Sequence of chain 1.A:
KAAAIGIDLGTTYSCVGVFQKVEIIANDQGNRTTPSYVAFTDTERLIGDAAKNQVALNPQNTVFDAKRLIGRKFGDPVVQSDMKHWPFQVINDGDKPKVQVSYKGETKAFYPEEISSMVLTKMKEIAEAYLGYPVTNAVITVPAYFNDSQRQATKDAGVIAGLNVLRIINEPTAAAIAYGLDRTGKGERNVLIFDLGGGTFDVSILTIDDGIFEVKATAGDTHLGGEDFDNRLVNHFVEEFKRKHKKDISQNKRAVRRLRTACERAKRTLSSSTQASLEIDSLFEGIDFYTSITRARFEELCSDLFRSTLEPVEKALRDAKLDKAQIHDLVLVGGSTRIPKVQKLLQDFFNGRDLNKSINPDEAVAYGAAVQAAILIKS

Binding-site contacts:
Ligand atom C4 contacts residue TYR20 of chain 1.A at 3.8 Å (hydrophobic).
Ligand atom N3 contacts residue ARG277 of chain 1.A at 3.6 Å.
Ligand atom O contacts residue GLY344 of chain 1.A at 3.1 Å.
Ligand atom O2 contacts residue LYS276 of chain 1.A at 3.3 Å (salt-bridge).
Ligand atom C contacts residue GLY344 of chain 1.A at 3.8 Å.
Ligand atom C7 contacts residue GLY344 of chain 1.A at 3.2 Å.
Ligand atom C14 contacts residue ARG277 of chain 1.A at 3.6 Å.
Ligand atom O2 contacts residue GOL1 of chain 1.C at 2.6 Å (h-bond).
Ligand atom C18 contacts residue ASN40 of chain 1.A at 3.5 Å.
Ligand atom O3 contacts residue GOL1 of chain 1.C at 3.3 Å (h-bond).
Ligand atom N contacts residue GLY344 of chain 1.A at 3.4 Å (h-bond).
Ligand atom C10 contacts residue ASP371 of chain 1.A at 3.1 Å.
Ligand atom O1 contacts residue TYR20 of chain 1.A at 3.4 Å.
Ligand atom C9 contacts residue ARG277 of chain 1.A at 3.7 Å.
Ligand atom O3 contacts residue GLU273 of chain 1.A at 2.9 Å (salt-bridge).
Ligand atom N3 contacts residue SER280 of chain 1.A at 2.7 Å (h-bond).
Ligand atom N5 contacts residue ASP371 of chain 1.A at 3.6 Å.
Ligand atom C17 contacts residue ARG277 of chain 1.A at 3.6 Å.
Ligand atom O contacts residue SER345 of chain 1.A at 3.3 Å (h-bond).
Ligand atom C8 contacts residue SER280 of chain 1.A at 3.4 Å.
Ligand atom N1 contacts residue ARG277 of chain 1.A at 3.6 Å.
Ligand atom C6 contacts residue GLY344 of chain 1.A at 3.5 Å.
Ligand atom N2 contacts residue LYS276 of chain 1.A at 3.7 Å.
Ligand atom N6 contacts residue ARG277 of chain 1.A at 3.6 Å.
Ligand atom O2 contacts residue GLY207 of chain 1.A at 3.4 Å.
Ligand atom C15 contacts residue ARG277 of chain 1.A at 3.6 Å.
Ligand atom C6 contacts residue ARG277 of chain 1.A at 3.6 Å.
Ligand atom C8 contacts residue ILE348 of chain 1.A at 3.6 Å (hydrophobic).
Ligand atom C9 contacts residue SER280 of chain 1.A at 3.7 Å.
Ligand atom O3 contacts residue LYS276 of chain 1.A at 2.8 Å (salt-bridge).
Ligand atom C3 contacts residue GLY207 of chain 1.A at 3.6 Å.
Ligand atom C2 contacts residue GOL1 of chain 1.C at 3.4 Å.
Ligand atom C9 contacts residue ARG347 of chain 1.A at 3.7 Å.
Ligand atom C1 contacts residue GLU273 of chain 1.A at 3.5 Å.
Ligand atom O2 contacts residue GLY235 of chain 1.A at 3.2 Å.
Ligand atom C15 contacts residue TYR20 of chain 1.A at 3.3 Å (hydrophobic).
Ligand atom N4 contacts residue SER280 of chain 1.A at 3.8 Å.
Ligand atom N4 contacts residue ARG347 of chain 1.A at 3.4 Å.
Ligand atom N4 contacts residue ARG277 of chain 1.A at 3.3 Å (salt-bridge).
Ligand atom N2 contacts residue GLY344 of chain 1.A at 3.5 Å (h-bond).

The protein below binds the small molecule below.
Small molecule (SMILES): Nc1ncnc2c1nc(NCc1ccc3ncccc3c1)n2[C@@H]1O[C@H](CO)[C@@H](O)[C@H]1O